This small molecule binds to this protein.
Small molecule (SMILES): O=S(=O)(O)CCO

Sequence of chain 1.H:
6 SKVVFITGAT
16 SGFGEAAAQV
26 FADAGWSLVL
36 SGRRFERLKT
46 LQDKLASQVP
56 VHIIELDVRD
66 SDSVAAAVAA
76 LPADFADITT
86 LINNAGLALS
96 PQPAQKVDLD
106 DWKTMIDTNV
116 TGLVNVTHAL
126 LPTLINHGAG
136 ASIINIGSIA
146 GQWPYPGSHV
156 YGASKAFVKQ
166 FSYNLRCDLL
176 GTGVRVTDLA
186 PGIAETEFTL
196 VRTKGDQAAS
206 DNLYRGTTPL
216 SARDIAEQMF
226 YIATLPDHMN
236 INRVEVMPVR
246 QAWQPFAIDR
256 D

Binding-site contacts:
Ligand atom O7 contacts residue PHE193 of chain 1.H at 4.0 Å.
Ligand atom C1 contacts residue NDP1 of chain 1.AA at 3.4 Å.
Ligand atom O5 contacts residue ILE144 of chain 1.H at 4.5 Å.
Ligand atom C2 contacts residue ILE188 of chain 1.H at 4.0 Å (hydrophobic).
Ligand atom C1 contacts residue TYR156 of chain 1.H at 3.8 Å (hydrophobic).
Ligand atom O4 contacts residue TYR156 of chain 1.H at 4.5 Å.
Ligand atom O6 contacts residue TYR150 of chain 1.H at 4.5 Å.
Ligand atom C1 contacts residue TYR150 of chain 1.H at 4.1 Å (hydrophobic).
Ligand atom O7 contacts residue NDP1 of chain 1.AA at 4.4 Å.
Ligand atom O5 contacts residue PHE251 of chain 1.B at 4.3 Å.
Ligand atom O6 contacts residue SER143 of chain 1.H at 3.7 Å.
Ligand atom C1 contacts residue ILE144 of chain 1.H at 4.1 Å (hydrophobic).
Ligand atom O5 contacts residue ILE188 of chain 1.H at 3.9 Å.
Ligand atom S3 contacts residue TYR150 of chain 1.H at 4.1 Å.
Ligand atom C2 contacts residue ILE144 of chain 1.H at 4.2 Å (hydrophobic).
Ligand atom C2 contacts residue NDP1 of chain 1.AA at 3.6 Å.
Ligand atom O6 contacts residue TYR156 of chain 1.H at 2.9 Å (h-bond).
Ligand atom S3 contacts residue ILE188 of chain 1.H at 4.0 Å.
Ligand atom C1 contacts residue SER143 of chain 1.H at 3.1 Å.
Ligand atom C2 contacts residue SER143 of chain 1.H at 4.4 Å.
Ligand atom O6 contacts residue NDP1 of chain 1.AA at 3.1 Å.
Ligand atom O4 contacts residue TYR150 of chain 1.H at 2.7 Å (h-bond).
Ligand atom O6 contacts residue PHE193 of chain 1.H at 3.7 Å.
Ligand atom C2 contacts residue GLY187 of chain 1.H at 4.0 Å.
Ligand atom O7 contacts residue ILE188 of chain 1.H at 3.2 Å.
Ligand atom O7 contacts residue ARG197 of chain 1.H at 4.0 Å.
Ligand atom O5 contacts residue GLN246 of chain 1.H at 3.9 Å.
Ligand atom O4 contacts residue ARG197 of chain 1.H at 4.0 Å.

Sequence of chain 1.B:
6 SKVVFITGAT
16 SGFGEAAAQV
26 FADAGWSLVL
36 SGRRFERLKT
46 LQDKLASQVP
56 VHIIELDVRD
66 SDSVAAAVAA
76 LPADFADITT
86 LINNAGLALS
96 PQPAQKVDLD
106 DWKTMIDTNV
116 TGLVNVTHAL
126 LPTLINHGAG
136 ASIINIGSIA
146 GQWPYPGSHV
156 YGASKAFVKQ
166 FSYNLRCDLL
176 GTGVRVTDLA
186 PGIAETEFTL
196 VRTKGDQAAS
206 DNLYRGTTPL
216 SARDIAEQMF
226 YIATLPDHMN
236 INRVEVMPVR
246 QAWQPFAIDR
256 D